Sequence of chain 1.L:
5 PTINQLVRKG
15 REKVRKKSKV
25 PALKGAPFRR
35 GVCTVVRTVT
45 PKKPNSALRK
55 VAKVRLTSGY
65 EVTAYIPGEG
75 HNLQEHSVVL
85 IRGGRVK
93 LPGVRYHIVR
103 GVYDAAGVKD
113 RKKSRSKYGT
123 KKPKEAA

A protein and the small-molecule ligand that binds it are described below.
Small molecule (SMILES): NC[C@@H]1O[C@H](O[C@H]2[C@@H](O)[C@H](O[C@@H]3[C@@H](O)[C@H](N)C[C@H](N)[C@H]3O[C@H]3O[C@H](CO)[C@@H](O)[C@H](O)[C@H]3N)O[C@@H]2CO)[C@H](N)[C@@H](O)[C@@H]1O

Binding-site contacts:
Ligand atom O23 contacts residue GLY29 of chain 1.L at 4.2 Å.
Ligand atom O23 contacts residue LYS28 of chain 1.L at 4.5 Å.